Sequence of chain 1.B:
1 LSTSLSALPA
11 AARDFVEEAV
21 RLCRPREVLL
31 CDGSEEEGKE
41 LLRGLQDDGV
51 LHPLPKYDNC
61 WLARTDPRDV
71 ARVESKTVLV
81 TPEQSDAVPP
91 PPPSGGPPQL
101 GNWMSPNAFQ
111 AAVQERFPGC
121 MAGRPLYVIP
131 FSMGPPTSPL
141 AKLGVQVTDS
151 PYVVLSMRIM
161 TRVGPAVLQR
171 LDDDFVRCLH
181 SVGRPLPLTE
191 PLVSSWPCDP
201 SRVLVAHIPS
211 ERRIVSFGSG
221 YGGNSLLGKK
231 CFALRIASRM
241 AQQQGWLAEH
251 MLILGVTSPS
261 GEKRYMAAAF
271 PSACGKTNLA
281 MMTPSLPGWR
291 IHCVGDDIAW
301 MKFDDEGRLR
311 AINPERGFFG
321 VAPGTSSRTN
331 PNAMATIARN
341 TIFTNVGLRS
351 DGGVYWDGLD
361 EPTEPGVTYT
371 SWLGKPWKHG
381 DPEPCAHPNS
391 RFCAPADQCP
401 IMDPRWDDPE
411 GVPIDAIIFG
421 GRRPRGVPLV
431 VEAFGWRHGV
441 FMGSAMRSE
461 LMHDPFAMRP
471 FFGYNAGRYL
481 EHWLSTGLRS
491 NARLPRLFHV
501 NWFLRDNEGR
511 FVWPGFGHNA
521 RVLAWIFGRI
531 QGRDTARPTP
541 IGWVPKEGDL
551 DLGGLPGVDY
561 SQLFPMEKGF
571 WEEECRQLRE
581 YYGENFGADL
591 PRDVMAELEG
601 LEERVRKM

This small molecule binds to this protein.
Small molecule (SMILES): CCCCCCCC(=O)OC[C@H]1O[C@H](O[C@]2(CO)O[C@H](CO)[C@@H](O)[C@@H]2O)[C@H](O)[C@@H](O)[C@@H]1O

Binding-site contacts:
Ligand atom C8 contacts residue PHE434 of chain 1.B at 3.7 Å (hydrophobic).
Ligand atom C3 contacts residue GLU603 of chain 1.B at 4.1 Å.
Ligand atom O2 contacts residue ARG604 of chain 1.B at 3.3 Å (salt-bridge).
Ligand atom O3 contacts residue GLY600 of chain 1.B at 3.5 Å.
Ligand atom O1 contacts residue GLY600 of chain 1.B at 4.4 Å.
Ligand atom O6 contacts residue PHE434 of chain 1.B at 4.0 Å.
Ligand atom C4 contacts residue PHE434 of chain 1.B at 4.2 Å (hydrophobic).
Ligand atom O3 contacts residue ARG604 of chain 1.B at 4.3 Å.
Ligand atom C2 contacts residue HIS438 of chain 1.B at 4.4 Å.
Ligand atom C10 contacts residue PHE434 of chain 1.B at 4.4 Å (hydrophobic).
Ligand atom C31 contacts residue PHE434 of chain 1.B at 3.8 Å (hydrophobic).
Ligand atom C2 contacts residue ARG604 of chain 1.B at 4.4 Å.
Ligand atom C2 contacts residue GLU597 of chain 1.B at 3.5 Å.
Ligand atom C13 contacts residue PHE434 of chain 1.B at 4.2 Å (hydrophobic).
Ligand atom O3 contacts residue HIS438 of chain 1.B at 3.6 Å.
Ligand atom C2 contacts residue ARG604 of chain 1.B at 3.8 Å.
Ligand atom C2 contacts residue PHE434 of chain 1.B at 4.2 Å (hydrophobic).
Ligand atom O3 contacts residue GLU603 of chain 1.B at 4.2 Å.
Ligand atom C7 contacts residue PHE434 of chain 1.B at 3.6 Å (hydrophobic).
Ligand atom C1 contacts residue ARG604 of chain 1.B at 4.0 Å.
Ligand atom O3 contacts residue GLU597 of chain 1.B at 2.5 Å (salt-bridge).
Ligand atom C31 contacts residue ARG604 of chain 1.B at 4.2 Å.
Ligand atom C11 contacts residue PHE434 of chain 1.B at 3.5 Å (hydrophobic).
Ligand atom C8 contacts residue TRP543 of chain 1.B at 3.8 Å (hydrophobic).
Ligand atom O4 contacts residue GLU603 of chain 1.B at 4.2 Å.
Ligand atom C12 contacts residue PHE434 of chain 1.B at 4.4 Å (hydrophobic).
Ligand atom O1 contacts residue ARG604 of chain 1.B at 2.9 Å (salt-bridge).
Ligand atom C9 contacts residue TRP543 of chain 1.B at 4.1 Å (hydrophobic).
Ligand atom C10 contacts residue TRP543 of chain 1.B at 4.3 Å (hydrophobic).
Ligand atom O2 contacts residue GLU597 of chain 1.B at 2.5 Å (salt-bridge).
Ligand atom C3 contacts residue GLU597 of chain 1.B at 3.4 Å.
Ligand atom O2 contacts residue HIS438 of chain 1.B at 4.5 Å.
Ligand atom C1 contacts residue ARG604 of chain 1.B at 3.5 Å.
Ligand atom C1 contacts residue PHE434 of chain 1.B at 4.1 Å (hydrophobic).
Ligand atom O2 contacts residue ARG604 of chain 1.B at 3.8 Å.
Ligand atom O5 contacts residue PHE434 of chain 1.B at 4.1 Å.